Binding-site contacts:
Ligand atom O2 contacts residue GLU201 of chain 1.A at 4.1 Å.
Ligand atom C3 contacts residue SER150 of chain 1.A at 4.4 Å.
Ligand atom C2 contacts residue GLU201 of chain 1.A at 3.5 Å.
Ligand atom O2 contacts residue SER188 of chain 1.A at 4.4 Å.
Ligand atom C4 contacts residue ARG187 of chain 1.A at 4.4 Å.
Ligand atom C2 contacts residue SER190 of chain 1.A at 4.2 Å.
Ligand atom O1 contacts residue GLU201 of chain 1.A at 2.6 Å (salt-bridge).
Ligand atom C3 contacts residue GLU201 of chain 1.A at 4.4 Å.
Ligand atom O2 contacts residue SER190 of chain 1.A at 4.1 Å.
Ligand atom C2 contacts residue LYS147 of chain 1.A at 4.0 Å.
Ligand atom C4 contacts residue SER188 of chain 1.A at 3.7 Å.
Ligand atom C4 contacts residue SER150 of chain 1.A at 3.8 Å.
Ligand atom C4 contacts residue ASP149 of chain 1.A at 3.6 Å.
Ligand atom C1 contacts residue SER150 of chain 1.A at 3.1 Å.
Ligand atom C2 contacts residue ASP149 of chain 1.A at 4.2 Å.
Ligand atom O2 contacts residue THR203 of chain 1.A at 3.8 Å.
Ligand atom C2 contacts residue SER150 of chain 1.A at 4.3 Å.
Ligand atom C1 contacts residue LYS147 of chain 1.A at 3.5 Å.
Ligand atom C1 contacts residue ASP149 of chain 1.A at 3.8 Å.
Ligand atom O1 contacts residue LYS147 of chain 1.A at 3.8 Å.

A protein and the small-molecule ligand that binds it are described below.
Small molecule (SMILES): C[C@H](O)[C@H](C)O

Sequence of chain 1.A:
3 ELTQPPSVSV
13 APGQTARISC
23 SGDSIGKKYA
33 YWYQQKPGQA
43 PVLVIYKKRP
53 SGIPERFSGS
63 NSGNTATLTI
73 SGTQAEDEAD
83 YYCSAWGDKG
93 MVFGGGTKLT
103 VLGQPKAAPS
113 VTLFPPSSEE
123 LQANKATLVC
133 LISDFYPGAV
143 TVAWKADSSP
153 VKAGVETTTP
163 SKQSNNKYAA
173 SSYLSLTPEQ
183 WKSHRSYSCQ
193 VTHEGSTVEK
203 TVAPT